The small molecule below binds the protein below.
Small molecule (SMILES): C/C(=N\O)c1cccc(C(C)(C)NC(=O)Nc2ccc(Cl)c(-c3nc(C(F)(F)F)cs3)c2)c1

Sequence of chain 1.E:
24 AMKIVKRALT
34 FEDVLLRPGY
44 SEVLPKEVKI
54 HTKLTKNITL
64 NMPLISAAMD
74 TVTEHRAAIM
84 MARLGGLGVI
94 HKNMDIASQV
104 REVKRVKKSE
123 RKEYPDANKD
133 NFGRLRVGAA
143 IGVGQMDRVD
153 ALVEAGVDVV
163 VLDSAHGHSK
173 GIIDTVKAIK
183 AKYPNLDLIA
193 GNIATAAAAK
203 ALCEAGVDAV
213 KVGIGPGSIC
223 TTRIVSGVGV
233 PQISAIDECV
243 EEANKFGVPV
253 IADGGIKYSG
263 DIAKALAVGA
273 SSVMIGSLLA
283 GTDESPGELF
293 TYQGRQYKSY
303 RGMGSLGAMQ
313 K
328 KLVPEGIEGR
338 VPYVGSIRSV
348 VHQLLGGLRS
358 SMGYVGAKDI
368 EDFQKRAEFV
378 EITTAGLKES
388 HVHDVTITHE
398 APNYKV

Sequence of chain 1.H:
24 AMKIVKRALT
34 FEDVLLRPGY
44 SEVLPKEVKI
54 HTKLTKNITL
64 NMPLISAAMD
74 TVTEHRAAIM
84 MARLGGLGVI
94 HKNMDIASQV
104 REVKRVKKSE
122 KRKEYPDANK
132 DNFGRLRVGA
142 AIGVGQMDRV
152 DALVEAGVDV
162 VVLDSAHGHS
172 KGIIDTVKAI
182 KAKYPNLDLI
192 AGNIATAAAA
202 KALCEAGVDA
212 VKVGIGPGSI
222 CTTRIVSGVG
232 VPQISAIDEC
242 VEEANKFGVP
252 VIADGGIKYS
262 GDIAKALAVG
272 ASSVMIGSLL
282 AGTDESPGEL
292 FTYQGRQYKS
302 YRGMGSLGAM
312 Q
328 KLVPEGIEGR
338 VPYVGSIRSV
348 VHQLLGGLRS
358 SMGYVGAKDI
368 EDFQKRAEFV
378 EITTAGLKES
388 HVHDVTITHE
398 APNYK

Binding-site contacts:
Ligand atom O1 contacts residue TYR361 of chain 1.E at 3.4 Å (h-bond).
Ligand atom C10 contacts residue GLU332 of chain 1.H at 3.6 Å.
Ligand atom C2 contacts residue GLY306 of chain 1.H at 3.8 Å.
Ligand atom C13 contacts residue GLY306 of chain 1.H at 3.7 Å.
Ligand atom C1 contacts residue GLY306 of chain 1.H at 3.9 Å.
Ligand atom N1 contacts residue ALA167 of chain 1.H at 3.8 Å.
Ligand atom C8 contacts residue IMP1 of chain 1.KA at 3.4 Å.
Ligand atom C17 contacts residue ALA167 of chain 1.H at 3.9 Å (hydrophobic).
Ligand atom N1 contacts residue IMP1 of chain 1.KA at 3.2 Å.
Ligand atom S contacts residue LEU47 of chain 1.E at 3.7 Å.
Ligand atom C7 contacts residue IMP1 of chain 1.KA at 3.5 Å.
Ligand atom F3 contacts residue VAL145 of chain 1.H at 3.1 Å.
Ligand atom CL contacts residue TYR361 of chain 1.E at 3.8 Å.
Ligand atom N1 contacts residue THR224 of chain 1.H at 3.8 Å.
Ligand atom N4 contacts residue ALA167 of chain 1.H at 3.8 Å.
Ligand atom C21 contacts residue PRO48 of chain 1.E at 3.8 Å (hydrophobic).
Ligand atom N3 contacts residue GLU332 of chain 1.H at 3.2 Å (salt-bridge).
Ligand atom CL contacts residue GLY360 of chain 1.E at 3.1 Å.
Ligand atom C22 contacts residue SER357 of chain 1.E at 3.2 Å.
Ligand atom C13 contacts residue GLU332 of chain 1.H at 3.7 Å.
Ligand atom O1 contacts residue ALA167 of chain 1.H at 3.5 Å.
Ligand atom C3 contacts residue GLY306 of chain 1.H at 3.9 Å.
Ligand atom N5 contacts residue SER166 of chain 1.H at 3.8 Å.
Ligand atom C10 contacts residue ALA167 of chain 1.H at 3.8 Å (hydrophobic).
Ligand atom CL contacts residue HIS168 of chain 1.H at 3.7 Å.
Ligand atom C22 contacts residue GLU332 of chain 1.H at 3.9 Å.
Ligand atom N4 contacts residue GLU332 of chain 1.H at 3.0 Å (salt-bridge).
Ligand atom O1 contacts residue GLU332 of chain 1.H at 3.0 Å (salt-bridge).
Ligand atom O2 contacts residue ALA167 of chain 1.H at 3.8 Å.
Ligand atom C21 contacts residue SER357 of chain 1.E at 3.6 Å.
Ligand atom O1 contacts residue THR224 of chain 1.H at 3.0 Å (h-bond).
Ligand atom O1 contacts residue IMP1 of chain 1.KA at 3.9 Å.
Ligand atom C20 contacts residue PRO48 of chain 1.E at 3.8 Å (hydrophobic).
Ligand atom C3 contacts residue MET305 of chain 1.H at 3.7 Å (hydrophobic).
Ligand atom C29 contacts residue SER166 of chain 1.H at 3.7 Å.
Ligand atom C26 contacts residue LEU47 of chain 1.E at 3.8 Å (hydrophobic).
Ligand atom C22 contacts residue TYR361 of chain 1.E at 3.6 Å (hydrophobic).
Ligand atom F2 contacts residue VAL145 of chain 1.H at 3.6 Å.
Ligand atom C29 contacts residue VAL145 of chain 1.H at 3.8 Å (hydrophobic).
Ligand atom F1 contacts residue SER166 of chain 1.H at 2.7 Å.